Sequence of chain 1.A:
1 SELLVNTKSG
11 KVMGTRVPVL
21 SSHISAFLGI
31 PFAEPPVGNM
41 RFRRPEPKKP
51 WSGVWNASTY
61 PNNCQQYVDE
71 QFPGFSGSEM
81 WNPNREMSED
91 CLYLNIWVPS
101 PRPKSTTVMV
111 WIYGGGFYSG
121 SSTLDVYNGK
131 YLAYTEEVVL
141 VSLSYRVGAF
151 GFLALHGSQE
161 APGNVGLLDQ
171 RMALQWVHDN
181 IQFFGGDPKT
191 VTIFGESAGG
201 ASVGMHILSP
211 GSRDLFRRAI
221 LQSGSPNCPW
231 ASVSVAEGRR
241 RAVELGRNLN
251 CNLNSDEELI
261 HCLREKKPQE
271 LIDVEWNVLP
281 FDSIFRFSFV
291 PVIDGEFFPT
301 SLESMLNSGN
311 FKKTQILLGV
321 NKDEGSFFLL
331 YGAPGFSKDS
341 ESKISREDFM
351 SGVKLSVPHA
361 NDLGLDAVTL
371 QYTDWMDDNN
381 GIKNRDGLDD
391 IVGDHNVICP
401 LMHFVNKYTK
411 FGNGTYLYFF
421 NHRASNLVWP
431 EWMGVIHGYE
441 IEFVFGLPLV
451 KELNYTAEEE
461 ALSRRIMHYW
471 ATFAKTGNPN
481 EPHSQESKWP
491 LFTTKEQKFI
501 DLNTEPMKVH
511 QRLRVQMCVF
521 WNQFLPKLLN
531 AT

A protein and the small-molecule ligand that binds it are described below.
Small molecule (SMILES): CC(=O)N[C@@H]1[C@@H](O)[C@H](O)[C@@H](CO)O[C@H]1O

Binding-site contacts:
Ligand atom C4 contacts residue ASN56 of chain 1.A at 4.2 Å.
Ligand atom N2 contacts residue SER58 of chain 1.A at 4.2 Å.
Ligand atom O7 contacts residue SER58 of chain 1.A at 4.0 Å.
Ligand atom O3 contacts residue SER58 of chain 1.A at 2.9 Å (h-bond).
Ligand atom C2 contacts residue ASN56 of chain 1.A at 2.5 Å.
Ligand atom C7 contacts residue SER58 of chain 1.A at 4.5 Å.
Ligand atom C1 contacts residue ASN56 of chain 1.A at 1.4 Å.
Ligand atom N2 contacts residue ASN56 of chain 1.A at 3.6 Å (h-bond).
Ligand atom O7 contacts residue THR59 of chain 1.A at 3.5 Å.
Ligand atom C2 contacts residue SER58 of chain 1.A at 3.2 Å.
Ligand atom C1 contacts residue SER58 of chain 1.A at 4.1 Å.
Ligand atom C7 contacts residue THR59 of chain 1.A at 4.2 Å.
Ligand atom O3 contacts residue ASN56 of chain 1.A at 3.2 Å (h-bond).
Ligand atom C3 contacts residue SER58 of chain 1.A at 3.2 Å.
Ligand atom C5 contacts residue ASN56 of chain 1.A at 3.7 Å.
Ligand atom O5 contacts residue ASN56 of chain 1.A at 2.4 Å (h-bond).
Ligand atom C3 contacts residue ASN56 of chain 1.A at 3.4 Å.